Sequence of chain 1.B:
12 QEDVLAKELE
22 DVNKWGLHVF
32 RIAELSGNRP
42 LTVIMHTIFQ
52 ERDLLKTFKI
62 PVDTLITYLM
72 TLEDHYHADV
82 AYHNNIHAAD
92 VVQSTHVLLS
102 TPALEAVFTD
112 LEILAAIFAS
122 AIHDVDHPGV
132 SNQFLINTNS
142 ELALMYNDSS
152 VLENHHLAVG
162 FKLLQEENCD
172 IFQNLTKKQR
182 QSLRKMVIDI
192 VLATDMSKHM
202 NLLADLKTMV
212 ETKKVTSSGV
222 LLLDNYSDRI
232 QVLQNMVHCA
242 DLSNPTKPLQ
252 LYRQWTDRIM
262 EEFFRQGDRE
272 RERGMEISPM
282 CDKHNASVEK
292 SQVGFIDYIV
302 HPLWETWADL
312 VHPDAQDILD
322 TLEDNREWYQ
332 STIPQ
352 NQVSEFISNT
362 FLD

Binding-site contacts:
Ligand atom C43 contacts residue ILE260 of chain 1.B at 3.5 Å (hydrophobic).
Ligand atom O43 contacts residue GLN293 of chain 1.B at 2.9 Å (h-bond).
Ligand atom C33 contacts residue ILE260 of chain 1.B at 3.9 Å (hydrophobic).
Ligand atom C16 contacts residue PHE296 of chain 1.B at 3.5 Å (hydrophobic).
Ligand atom C1 contacts residue GLN293 of chain 1.B at 3.7 Å.
Ligand atom C18 contacts residue PHE296 of chain 1.B at 3.5 Å (hydrophobic).
Ligand atom C32 contacts residue PHE264 of chain 1.B at 3.6 Å (hydrophobic).
Ligand atom O43 contacts residue ILE260 of chain 1.B at 3.7 Å.
Ligand atom C33 contacts residue PHE264 of chain 1.B at 3.4 Å (hydrophobic).
Ligand atom C2 contacts residue PHE357 of chain 1.B at 3.6 Å (hydrophobic).
Ligand atom O51 contacts residue ILE358 of chain 1.B at 3.8 Å.
Ligand atom N55 contacts residue SER132 of chain 1.B at 3.2 Å.
Ligand atom C6 contacts residue GLN293 of chain 1.B at 3.4 Å.
Ligand atom C2 contacts residue PHE296 of chain 1.B at 3.5 Å (hydrophobic).
Ligand atom C4 contacts residue SER292 of chain 1.B at 3.7 Å.
Ligand atom C13 contacts residue PHE296 of chain 1.B at 3.7 Å (hydrophobic).
Ligand atom O49 contacts residue PHE357 of chain 1.B at 3.4 Å.
Ligand atom C3 contacts residue PHE357 of chain 1.B at 3.5 Å (hydrophobic).
Ligand atom C26 contacts residue LEU243 of chain 1.B at 3.6 Å (hydrophobic).
Ligand atom N47 contacts residue SER292 of chain 1.B at 3.8 Å.
Ligand atom O51 contacts residue PHE357 of chain 1.B at 3.4 Å.
Ligand atom N51 contacts residue PHE264 of chain 1.B at 3.7 Å.
Ligand atom C17 contacts residue PHE296 of chain 1.B at 3.4 Å (hydrophobic).
Ligand atom C34 contacts residue ILE260 of chain 1.B at 3.8 Å (hydrophobic).
Ligand atom F59 contacts residue PHE362 of chain 1.B at 3.9 Å.
Ligand atom O43 contacts residue PHE296 of chain 1.B at 3.9 Å.
Ligand atom O57 contacts residue THR361 of chain 1.B at 3.0 Å.
Ligand atom C30 contacts residue MET197 of chain 1.B at 3.7 Å (hydrophobic).
Ligand atom C43 contacts residue GLN293 of chain 1.B at 3.6 Å.
Ligand atom C31 contacts residue THR361 of chain 1.B at 3.6 Å.
Ligand atom F59 contacts residue PHE357 of chain 1.B at 3.4 Å.
Ligand atom N47 contacts residue PHE296 of chain 1.B at 3.8 Å.
Ligand atom O51 contacts residue PHE296 of chain 1.B at 3.2 Å.
Ligand atom C15 contacts residue PHE296 of chain 1.B at 3.5 Å (hydrophobic).
Ligand atom C5 contacts residue GLN293 of chain 1.B at 3.6 Å.
Ligand atom C5 contacts residue MET261 of chain 1.B at 3.8 Å (hydrophobic).
Ligand atom C43 contacts residue THR257 of chain 1.B at 3.7 Å.
Ligand atom N47 contacts residue PHE357 of chain 1.B at 3.3 Å.
Ligand atom C14 contacts residue PHE296 of chain 1.B at 3.5 Å (hydrophobic).
Ligand atom O49 contacts residue SER292 of chain 1.B at 3.4 Å (h-bond).

A protein and the small-molecule ligand that binds it are described below.
Small molecule (SMILES): COc1ccc(Cc2ccc(NC(N)=O)cc2)c(F)c1-c1cccc([N+](=O)[O-])c1